This protein binds this small molecule.
Small molecule (SMILES): OC[C@H]1O[C@@H](O[C@H]2[C@H](O)[C@@H](O)[C@H](O[C@H]3[C@H](O)[C@@H](O)[C@H](O[C@H]4[C@H](O)[C@@H](O)[C@H](O[C@H]5[C@H](O)[C@@H](O)[C@H](O)O[C@@H]5CO)O[C@@H]4CO)O[C@@H]3CO)O[C@@H]2CO)[C@H](O)[C@@H](O)[C@@H]1O

Binding-site contacts:
Ligand atom O2 contacts residue ASN103 of chain 1.A at 2.7 Å (h-bond).
Ligand atom C3 contacts residue ARG107 of chain 1.A at 3.7 Å.
Ligand atom C6 contacts residue ASN103 of chain 1.A at 3.6 Å.
Ligand atom O6 contacts residue TYR247 of chain 1.A at 2.7 Å (h-bond).
Ligand atom C6 contacts residue ARG107 of chain 1.A at 3.5 Å.
Ligand atom O2 contacts residue TYR145 of chain 1.A at 2.6 Å (h-bond).
Ligand atom O3 contacts residue ARG107 of chain 1.A at 2.9 Å (salt-bridge).
Ligand atom C5 contacts residue ASP179 of chain 1.A at 3.5 Å.
Ligand atom C6 contacts residue ASP179 of chain 1.A at 3.1 Å.
Ligand atom C3 contacts residue TRP40 of chain 1.A at 3.4 Å (hydrophobic).
Ligand atom C5 contacts residue TRP38 of chain 1.A at 3.4 Å (hydrophobic).
Ligand atom O3 contacts residue ASN200 of chain 1.A at 3.6 Å.
Ligand atom C3 contacts residue ASN37 of chain 1.A at 3.4 Å.
Ligand atom C2 contacts residue TYR145 of chain 1.A at 3.1 Å (hydrophobic).
Ligand atom O6 contacts residue ASP179 of chain 1.A at 2.6 Å (salt-bridge).
Ligand atom O6 contacts residue TYR51 of chain 1.A at 3.5 Å.
Ligand atom O1 contacts residue TYR145 of chain 1.A at 3.3 Å (h-bond).
Ligand atom O5 contacts residue ARG107 of chain 1.A at 3.3 Å (salt-bridge).
Ligand atom O2 contacts residue ASN37 of chain 1.A at 3.0 Å (h-bond).
Ligand atom C2 contacts residue TRP38 of chain 1.A at 3.5 Å (hydrophobic).
Ligand atom O3 contacts residue ASN37 of chain 1.A at 3.4 Å (h-bond).
Ligand atom C5 contacts residue TRP367 of chain 1.A at 3.7 Å (hydrophobic).
Ligand atom C6 contacts residue TYR247 of chain 1.A at 3.7 Å (hydrophobic).
Ligand atom O6 contacts residue LYS181 of chain 1.A at 2.8 Å (salt-bridge).
Ligand atom O2 contacts residue ASP368 of chain 1.A at 3.0 Å (salt-bridge).
Ligand atom O4 contacts residue GLN101 of chain 1.A at 3.2 Å (h-bond).
Ligand atom C6 contacts residue TRP38 of chain 1.A at 3.2 Å (hydrophobic).
Ligand atom O6 contacts residue VAL104 of chain 1.A at 3.3 Å (h-bond).
Ligand atom C6 contacts residue LYS181 of chain 1.A at 3.5 Å.
Ligand atom O2 contacts residue ASN49 of chain 1.A at 3.1 Å (h-bond).
Ligand atom O3 contacts residue ASN49 of chain 1.A at 3.1 Å (h-bond).
Ligand atom C6 contacts residue VAL104 of chain 1.A at 3.1 Å (hydrophobic).
Ligand atom O5 contacts residue ASN37 of chain 1.A at 3.5 Å (h-bond).
Ligand atom O2 contacts residue SER365 of chain 1.A at 2.8 Å (h-bond).
Ligand atom C6 contacts residue ARG39 of chain 1.A at 3.7 Å.
Ligand atom C2 contacts residue THR201 of chain 1.A at 3.7 Å.
Ligand atom O5 contacts residue TRP38 of chain 1.A at 3.6 Å.
Ligand atom C4 contacts residue TRP38 of chain 1.A at 3.6 Å (hydrophobic).
Ligand atom O3 contacts residue TRP40 of chain 1.A at 3.5 Å.
Ligand atom O6 contacts residue ARG107 of chain 1.A at 2.9 Å (salt-bridge).

Sequence of chain 1.A:
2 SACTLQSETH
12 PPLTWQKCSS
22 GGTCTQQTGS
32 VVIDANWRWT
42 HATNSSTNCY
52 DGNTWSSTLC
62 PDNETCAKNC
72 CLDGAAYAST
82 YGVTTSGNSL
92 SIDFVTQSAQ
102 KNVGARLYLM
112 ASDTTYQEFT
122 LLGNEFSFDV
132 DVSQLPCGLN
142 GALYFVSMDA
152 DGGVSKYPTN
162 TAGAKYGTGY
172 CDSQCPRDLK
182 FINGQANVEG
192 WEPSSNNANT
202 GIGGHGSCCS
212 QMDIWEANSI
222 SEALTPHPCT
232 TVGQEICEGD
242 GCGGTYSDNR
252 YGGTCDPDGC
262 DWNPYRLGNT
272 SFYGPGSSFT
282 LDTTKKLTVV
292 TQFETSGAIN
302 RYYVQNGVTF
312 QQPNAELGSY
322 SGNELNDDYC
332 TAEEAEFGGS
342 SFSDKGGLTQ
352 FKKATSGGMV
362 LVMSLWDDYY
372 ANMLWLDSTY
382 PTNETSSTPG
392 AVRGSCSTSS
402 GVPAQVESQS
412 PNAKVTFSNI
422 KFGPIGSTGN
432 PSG